Binding-site contacts:
Ligand atom C15 contacts residue ASN71 of chain 7.A at 3.1 Å.
Ligand atom C8 contacts residue VAL52 of chain 5.A at 3.6 Å (hydrophobic).
Ligand atom N7 contacts residue GLU74 of chain 7.A at 3.3 Å (salt-bridge).
Ligand atom C2 contacts residue ASN71 of chain 7.A at 3.9 Å.
Ligand atom O19 contacts residue GLU22 of chain 7.A at 3.7 Å.
Ligand atom C15 contacts residue LYS100 of chain 7.A at 3.0 Å.
Ligand atom N10 contacts residue TYR54 of chain 5.A at 3.5 Å.
Ligand atom C6 contacts residue ALA18 of chain 7.A at 4.3 Å (hydrophobic).
Ligand atom N7 contacts residue LEU72 of chain 7.A at 4.2 Å.
Ligand atom N9 contacts residue TYR54 of chain 5.A at 3.5 Å.
Ligand atom N9 contacts residue VAL52 of chain 5.A at 3.7 Å.
Ligand atom C8 contacts residue THR51 of chain 5.A at 4.1 Å.
Ligand atom O20 contacts residue LEU72 of chain 7.A at 3.1 Å.
Ligand atom N10 contacts residue VAL52 of chain 5.A at 2.7 Å (h-bond).
Ligand atom O19 contacts residue LYS100 of chain 7.A at 4.3 Å.
Ligand atom C3 contacts residue LEU72 of chain 7.A at 3.9 Å (hydrophobic).
Ligand atom O20 contacts residue GLU74 of chain 7.A at 4.2 Å.
Ligand atom N10 contacts residue THR51 of chain 5.A at 3.4 Å (h-bond).
Ligand atom O19 contacts residue ALA18 of chain 7.A at 3.9 Å.
Ligand atom O20 contacts residue LEU73 of chain 7.A at 2.9 Å (h-bond).
Ligand atom O20 contacts residue TYR54 of chain 5.A at 3.8 Å.
Ligand atom C2 contacts residue TYR54 of chain 5.A at 3.7 Å (hydrophobic).
Ligand atom C15 contacts residue GLY17 of chain 7.A at 3.5 Å.
Ligand atom C8 contacts residue GLU74 of chain 7.A at 3.7 Å.
Ligand atom O20 contacts residue ASN71 of chain 7.A at 3.5 Å (h-bond).
Ligand atom C4 contacts residue TYR54 of chain 5.A at 3.4 Å (hydrophobic).
Ligand atom C2 contacts residue LEU72 of chain 7.A at 3.7 Å (hydrophobic).
Ligand atom N1 contacts residue ASN71 of chain 7.A at 3.9 Å.
Ligand atom C2 contacts residue LEU73 of chain 7.A at 4.1 Å (hydrophobic).
Ligand atom C3 contacts residue TYR54 of chain 5.A at 3.2 Å (hydrophobic).
Ligand atom C15 contacts residue GLU22 of chain 7.A at 3.9 Å.
Ligand atom N1 contacts residue LYS100 of chain 7.A at 3.8 Å.
Ligand atom C15 contacts residue ALA18 of chain 7.A at 3.4 Å (hydrophobic).
Ligand atom C8 contacts residue TYR54 of chain 5.A at 3.3 Å (hydrophobic).
Ligand atom N9 contacts residue HIS53 of chain 5.A at 3.8 Å.
Ligand atom C11 contacts residue HIS53 of chain 5.A at 3.1 Å.
Ligand atom N7 contacts residue TYR54 of chain 5.A at 3.0 Å (h-bond).
Ligand atom N5 contacts residue TYR54 of chain 5.A at 3.8 Å.
Ligand atom N10 contacts residue GLU74 of chain 7.A at 3.1 Å (salt-bridge).
Ligand atom C11 contacts residue TYR54 of chain 5.A at 4.3 Å (hydrophobic).

Sequence of chain 5.A:
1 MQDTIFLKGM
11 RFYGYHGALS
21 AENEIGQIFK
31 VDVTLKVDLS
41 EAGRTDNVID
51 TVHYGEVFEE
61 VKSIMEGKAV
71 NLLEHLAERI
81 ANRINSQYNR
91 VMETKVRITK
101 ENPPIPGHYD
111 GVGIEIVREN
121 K

Sequence of chain 7.A:
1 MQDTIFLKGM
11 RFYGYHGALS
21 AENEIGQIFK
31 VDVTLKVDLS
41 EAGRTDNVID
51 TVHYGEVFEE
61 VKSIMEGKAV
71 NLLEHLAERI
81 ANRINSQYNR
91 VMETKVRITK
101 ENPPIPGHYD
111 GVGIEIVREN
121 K

The protein below binds the small molecule below.
Small molecule (SMILES): Cn1c(=O)c2nc(N)[nH]c2n(C)c1=O